Sequence of chain 1.A:
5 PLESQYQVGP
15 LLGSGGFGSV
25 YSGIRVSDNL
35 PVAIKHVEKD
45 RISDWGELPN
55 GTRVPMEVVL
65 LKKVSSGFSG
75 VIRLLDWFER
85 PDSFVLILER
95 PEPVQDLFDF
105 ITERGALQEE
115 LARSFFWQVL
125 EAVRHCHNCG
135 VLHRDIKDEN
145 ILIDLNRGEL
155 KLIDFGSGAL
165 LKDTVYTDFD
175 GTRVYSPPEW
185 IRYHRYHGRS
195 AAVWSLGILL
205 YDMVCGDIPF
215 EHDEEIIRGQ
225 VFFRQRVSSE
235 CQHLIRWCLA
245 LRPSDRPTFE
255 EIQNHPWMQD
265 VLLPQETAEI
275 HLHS

The protein below binds the small molecule below.
Small molecule (SMILES): O=C1Nc2ccccc2/C1=N/c1ccc(O)cc1

Binding-site contacts:
Ligand atom N7 contacts residue LEU146 of chain 1.A at 3.6 Å.
Ligand atom N7 contacts residue ARG94 of chain 1.A at 4.0 Å.
Ligand atom C13 contacts residue ILE157 of chain 1.A at 4.1 Å (hydrophobic).
Ligand atom O17 contacts residue ILE76 of chain 1.A at 4.2 Å.
Ligand atom O18 contacts residue LEU146 of chain 1.A at 3.9 Å.
Ligand atom O17 contacts residue LEU92 of chain 1.A at 3.7 Å.
Ligand atom C1 contacts residue LEU16 of chain 1.A at 3.7 Å (hydrophobic).
Ligand atom C5 contacts residue LEU146 of chain 1.A at 4.2 Å (hydrophobic).
Ligand atom C15 contacts residue LEU92 of chain 1.A at 3.5 Å (hydrophobic).
Ligand atom C11 contacts residue ILE157 of chain 1.A at 3.7 Å (hydrophobic).
Ligand atom O18 contacts residue ALA37 of chain 1.A at 3.3 Å.
Ligand atom C2 contacts residue VAL98 of chain 1.A at 4.2 Å (hydrophobic).
Ligand atom C16 contacts residue ILE157 of chain 1.A at 3.9 Å (hydrophobic).
Ligand atom C15 contacts residue ILE76 of chain 1.A at 4.0 Å (hydrophobic).
Ligand atom C8 contacts residue LEU146 of chain 1.A at 3.6 Å (hydrophobic).
Ligand atom C13 contacts residue ASP158 of chain 1.A at 3.7 Å.
Ligand atom O18 contacts residue ILE76 of chain 1.A at 3.9 Å.
Ligand atom C9 contacts residue LEU146 of chain 1.A at 4.0 Å (hydrophobic).
Ligand atom O18 contacts residue GLU93 of chain 1.A at 3.4 Å (salt-bridge).
Ligand atom N7 contacts residue LEU16 of chain 1.A at 4.2 Å.
Ligand atom C3 contacts residue LEU16 of chain 1.A at 4.0 Å (hydrophobic).
Ligand atom N7 contacts residue ALA37 of chain 1.A at 4.2 Å.
Ligand atom C1 contacts residue VAL98 of chain 1.A at 3.5 Å (hydrophobic).
Ligand atom C6 contacts residue LEU16 of chain 1.A at 3.8 Å (hydrophobic).
Ligand atom O17 contacts residue GLU61 of chain 1.A at 4.2 Å.
Ligand atom C12 contacts residue VAL24 of chain 1.A at 4.0 Å (hydrophobic).
Ligand atom C14 contacts residue ILE157 of chain 1.A at 3.9 Å (hydrophobic).
Ligand atom C15 contacts residue ILE157 of chain 1.A at 3.9 Å (hydrophobic).
Ligand atom C12 contacts residue ILE157 of chain 1.A at 3.6 Å (hydrophobic).
Ligand atom C13 contacts residue LYS39 of chain 1.A at 3.5 Å.
Ligand atom C14 contacts residue LEU92 of chain 1.A at 3.8 Å (hydrophobic).
Ligand atom O17 contacts residue LYS39 of chain 1.A at 3.6 Å.
Ligand atom O17 contacts residue ASP158 of chain 1.A at 3.3 Å (salt-bridge).
Ligand atom C6 contacts residue LEU146 of chain 1.A at 4.0 Å (hydrophobic).
Ligand atom N10 contacts residue ILE157 of chain 1.A at 3.8 Å.
Ligand atom N10 contacts residue VAL24 of chain 1.A at 4.0 Å.
Ligand atom C14 contacts residue LYS39 of chain 1.A at 4.0 Å.
Ligand atom C14 contacts residue ASP158 of chain 1.A at 3.5 Å.
Ligand atom C2 contacts residue LEU16 of chain 1.A at 4.1 Å (hydrophobic).
Ligand atom C8 contacts residue ALA37 of chain 1.A at 3.7 Å (hydrophobic).